Sequence of chain 1.C:
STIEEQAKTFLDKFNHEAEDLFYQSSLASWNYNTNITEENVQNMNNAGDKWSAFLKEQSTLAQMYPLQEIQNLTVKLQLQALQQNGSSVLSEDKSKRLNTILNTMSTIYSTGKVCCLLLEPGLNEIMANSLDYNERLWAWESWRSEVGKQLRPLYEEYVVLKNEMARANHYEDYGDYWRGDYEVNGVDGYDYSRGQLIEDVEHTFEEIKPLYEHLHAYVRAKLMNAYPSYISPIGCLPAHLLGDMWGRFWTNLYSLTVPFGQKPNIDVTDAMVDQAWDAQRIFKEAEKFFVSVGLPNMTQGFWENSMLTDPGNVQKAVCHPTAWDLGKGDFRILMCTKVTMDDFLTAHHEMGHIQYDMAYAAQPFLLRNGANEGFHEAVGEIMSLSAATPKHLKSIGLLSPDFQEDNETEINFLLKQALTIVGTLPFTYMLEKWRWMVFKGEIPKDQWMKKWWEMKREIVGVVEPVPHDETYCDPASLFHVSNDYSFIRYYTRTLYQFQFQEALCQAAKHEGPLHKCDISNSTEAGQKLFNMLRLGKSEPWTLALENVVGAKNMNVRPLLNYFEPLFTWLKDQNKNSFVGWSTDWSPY

A small-molecule ligand and the protein it binds are described below.
Small molecule (SMILES): CC(=O)N[C@@H]1[C@@H](O)[C@H](O)[C@@H](CO)O[C@H]1O

Binding-site contacts:
Ligand atom O7 contacts residue GLN327 of chain 1.C at 4.4 Å.
Ligand atom O6 contacts residue VAL318 of chain 1.C at 3.8 Å.
Ligand atom C3 contacts residue ASN324 of chain 1.C at 3.8 Å.
Ligand atom O7 contacts residue ASN324 of chain 1.C at 3.1 Å.
Ligand atom C4 contacts residue ASN324 of chain 1.C at 4.2 Å.
Ligand atom O5 contacts residue ASN324 of chain 1.C at 2.4 Å (h-bond).
Ligand atom C8 contacts residue ASN324 of chain 1.C at 4.3 Å.
Ligand atom O7 contacts residue GLU314 of chain 1.C at 4.2 Å.
Ligand atom N2 contacts residue ASN324 of chain 1.C at 2.8 Å (h-bond).
Ligand atom C5 contacts residue ASN324 of chain 1.C at 3.7 Å.
Ligand atom C8 contacts residue GLN327 of chain 1.C at 3.4 Å.
Ligand atom C6 contacts residue VAL318 of chain 1.C at 3.6 Å (hydrophobic).
Ligand atom C2 contacts residue ASN324 of chain 1.C at 2.4 Å.
Ligand atom C7 contacts residue ASN324 of chain 1.C at 3.2 Å.
Ligand atom C1 contacts residue ASN324 of chain 1.C at 1.4 Å.
Ligand atom C7 contacts residue GLN327 of chain 1.C at 4.4 Å.
Ligand atom O5 contacts residue VAL318 of chain 1.C at 4.5 Å.